Sequence of chain 1.C:
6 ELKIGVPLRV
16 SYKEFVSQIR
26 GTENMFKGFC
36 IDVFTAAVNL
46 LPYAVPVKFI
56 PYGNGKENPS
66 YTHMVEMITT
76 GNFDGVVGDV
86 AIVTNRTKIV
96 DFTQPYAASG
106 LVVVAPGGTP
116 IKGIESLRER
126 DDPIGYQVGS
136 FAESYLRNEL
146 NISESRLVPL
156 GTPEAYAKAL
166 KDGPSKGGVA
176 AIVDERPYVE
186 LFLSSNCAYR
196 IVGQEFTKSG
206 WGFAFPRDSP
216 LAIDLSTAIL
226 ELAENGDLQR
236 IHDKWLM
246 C

Binding-site contacts:
Ligand atom C contacts residue GLU180 of chain 1.C at 3.7 Å.
Ligand atom N contacts residue TYR66 of chain 1.C at 4.2 Å.
Ligand atom O contacts residue GLU180 of chain 1.C at 4.2 Å.
Ligand atom SG contacts residue GLN132 of chain 1.C at 3.5 Å (h-bond).
Ligand atom C contacts residue PHE136 of chain 1.C at 4.0 Å (hydrophobic).
Ligand atom O contacts residue ALA86 of chain 1.C at 2.9 Å (h-bond).
Ligand atom N contacts residue GLU180 of chain 1.C at 2.6 Å (salt-bridge).
Ligand atom OXT contacts residue TYR66 of chain 1.C at 3.6 Å.
Ligand atom N contacts residue TYR183 of chain 1.C at 2.7 Å (h-bond).
Ligand atom CA contacts residue SER135 of chain 1.C at 4.1 Å.
Ligand atom CB contacts residue TYR66 of chain 1.C at 3.5 Å (hydrophobic).
Ligand atom OXT contacts residue PHE136 of chain 1.C at 3.0 Å (h-bond).
Ligand atom N contacts residue TRP206 of chain 1.C at 3.9 Å.
Ligand atom OXT contacts residue SER135 of chain 1.C at 3.5 Å.
Ligand atom O contacts residue ASP84 of chain 1.C at 3.7 Å.
Ligand atom SG contacts residue TYR183 of chain 1.C at 3.5 Å (h-bond).
Ligand atom O contacts residue VAL85 of chain 1.C at 3.7 Å.
Ligand atom O contacts residue TYR66 of chain 1.C at 3.4 Å.
Ligand atom CA contacts residue TYR183 of chain 1.C at 3.8 Å (hydrophobic).
Ligand atom C contacts residue ASP84 of chain 1.C at 4.2 Å.
Ligand atom C contacts residue TYR66 of chain 1.C at 3.7 Å (hydrophobic).
Ligand atom CB contacts residue TYR183 of chain 1.C at 3.8 Å (hydrophobic).
Ligand atom CB contacts residue SER135 of chain 1.C at 4.1 Å.
Ligand atom N contacts residue ASP84 of chain 1.C at 2.8 Å (salt-bridge).
Ligand atom CA contacts residue ASP84 of chain 1.C at 3.9 Å.
Ligand atom SG contacts residue TYR66 of chain 1.C at 4.4 Å.
Ligand atom C contacts residue ARG91 of chain 1.C at 3.5 Å.
Ligand atom CB contacts residue ASP84 of chain 1.C at 4.3 Å.
Ligand atom OXT contacts residue GLY134 of chain 1.C at 4.1 Å.
Ligand atom SG contacts residue SER135 of chain 1.C at 4.3 Å.
Ligand atom OXT contacts residue ARG91 of chain 1.C at 2.9 Å (salt-bridge).
Ligand atom CB contacts residue GLU180 of chain 1.C at 4.3 Å.
Ligand atom O contacts residue ARG91 of chain 1.C at 2.8 Å (salt-bridge).
Ligand atom C contacts residue ALA86 of chain 1.C at 4.0 Å (hydrophobic).
Ligand atom C contacts residue SER135 of chain 1.C at 4.3 Å.
Ligand atom CA contacts residue TYR66 of chain 1.C at 4.0 Å (hydrophobic).
Ligand atom OXT contacts residue GLU180 of chain 1.C at 4.4 Å.
Ligand atom SG contacts residue ARG14 of chain 1.C at 3.5 Å (salt-bridge).
Ligand atom CA contacts residue GLU180 of chain 1.C at 3.0 Å.
Ligand atom N contacts residue ALA86 of chain 1.C at 4.3 Å.

This protein binds this small molecule.
Small molecule (SMILES): N[C@@H](CS)C(=O)O